Binding-site contacts:
Ligand atom C2 contacts residue ASN1996 of chain 1.B at 2.5 Å.
Ligand atom C3 contacts residue SER193 of chain 1.A at 4.0 Å.
Ligand atom C4 contacts residue ARG208 of chain 1.A at 3.7 Å.
Ligand atom O7 contacts residue ARG194 of chain 1.A at 2.9 Å (salt-bridge).
Ligand atom C8 contacts residue THR2040 of chain 1.B at 3.5 Å.
Ligand atom O7 contacts residue ASN1996 of chain 1.B at 3.6 Å.
Ligand atom C3 contacts residue ASN1996 of chain 1.B at 3.8 Å.
Ligand atom C8 contacts residue GLU2037 of chain 1.B at 3.5 Å.
Ligand atom O5 contacts residue ARG194 of chain 1.A at 3.7 Å.
Ligand atom C5 contacts residue GLY2002 of chain 1.B at 4.1 Å.
Ligand atom C7 contacts residue GLU2037 of chain 1.B at 3.7 Å.
Ligand atom O6 contacts residue GLY2002 of chain 1.B at 2.9 Å (h-bond).
Ligand atom O6 contacts residue ARG194 of chain 1.A at 2.6 Å (salt-bridge).
Ligand atom O6 contacts residue GLY2003 of chain 1.B at 2.5 Å (h-bond).
Ligand atom C6 contacts residue GLY2002 of chain 1.B at 4.1 Å.
Ligand atom C6 contacts residue ARG194 of chain 1.A at 3.9 Å.
Ligand atom C7 contacts residue GLN1999 of chain 1.B at 3.9 Å.
Ligand atom C5 contacts residue ASN1996 of chain 1.B at 3.6 Å.
Ligand atom O5 contacts residue GLY2002 of chain 1.B at 3.6 Å (h-bond).
Ligand atom C7 contacts residue ARG194 of chain 1.A at 4.1 Å.
Ligand atom O6 contacts residue PHE195 of chain 1.A at 3.7 Å.
Ligand atom O7 contacts residue GLU2037 of chain 1.B at 3.7 Å.
Ligand atom C5 contacts residue ARG208 of chain 1.A at 4.1 Å.
Ligand atom O4 contacts residue ARG208 of chain 1.A at 4.0 Å.
Ligand atom O2 contacts residue PHE195 of chain 1.A at 3.0 Å.
Ligand atom O5 contacts residue ASN1996 of chain 1.B at 2.3 Å (h-bond).
Ligand atom O5 contacts residue GLY2003 of chain 1.B at 3.6 Å (h-bond).
Ligand atom C7 contacts residue SER193 of chain 1.A at 3.8 Å.
Ligand atom O3 contacts residue SER193 of chain 1.A at 3.8 Å.
Ligand atom O3 contacts residue ARG194 of chain 1.A at 3.1 Å (salt-bridge).
Ligand atom C1 contacts residue ASN1996 of chain 1.B at 1.4 Å.
Ligand atom N2 contacts residue PHE2043 of chain 1.B at 4.0 Å.
Ligand atom O7 contacts residue GLN1999 of chain 1.B at 2.7 Å (h-bond).
Ligand atom C6 contacts residue GLY2003 of chain 1.B at 3.4 Å.
Ligand atom N2 contacts residue ASN1996 of chain 1.B at 2.9 Å (h-bond).
Ligand atom C6 contacts residue ARG208 of chain 1.A at 3.5 Å.
Ligand atom C7 contacts residue ASN1996 of chain 1.B at 3.5 Å.
Ligand atom C8 contacts residue SER193 of chain 1.A at 3.5 Å.
Ligand atom N2 contacts residue SER193 of chain 1.A at 3.3 Å (h-bond).
Ligand atom C4 contacts residue GLY2002 of chain 1.B at 4.1 Å.

The small molecule below binds the protein below.
Small molecule (SMILES): CC(=O)N[C@H]1[C@H](O[C@H]2[C@H](O)[C@@H](NC(C)=O)CO[C@@H]2CO)O[C@H](CO)[C@@H](O[C@@H]2O[C@H](CO)[C@@H](O)[C@H](O)[C@@H]2O)[C@@H]1O

Sequence of chain 1.B:
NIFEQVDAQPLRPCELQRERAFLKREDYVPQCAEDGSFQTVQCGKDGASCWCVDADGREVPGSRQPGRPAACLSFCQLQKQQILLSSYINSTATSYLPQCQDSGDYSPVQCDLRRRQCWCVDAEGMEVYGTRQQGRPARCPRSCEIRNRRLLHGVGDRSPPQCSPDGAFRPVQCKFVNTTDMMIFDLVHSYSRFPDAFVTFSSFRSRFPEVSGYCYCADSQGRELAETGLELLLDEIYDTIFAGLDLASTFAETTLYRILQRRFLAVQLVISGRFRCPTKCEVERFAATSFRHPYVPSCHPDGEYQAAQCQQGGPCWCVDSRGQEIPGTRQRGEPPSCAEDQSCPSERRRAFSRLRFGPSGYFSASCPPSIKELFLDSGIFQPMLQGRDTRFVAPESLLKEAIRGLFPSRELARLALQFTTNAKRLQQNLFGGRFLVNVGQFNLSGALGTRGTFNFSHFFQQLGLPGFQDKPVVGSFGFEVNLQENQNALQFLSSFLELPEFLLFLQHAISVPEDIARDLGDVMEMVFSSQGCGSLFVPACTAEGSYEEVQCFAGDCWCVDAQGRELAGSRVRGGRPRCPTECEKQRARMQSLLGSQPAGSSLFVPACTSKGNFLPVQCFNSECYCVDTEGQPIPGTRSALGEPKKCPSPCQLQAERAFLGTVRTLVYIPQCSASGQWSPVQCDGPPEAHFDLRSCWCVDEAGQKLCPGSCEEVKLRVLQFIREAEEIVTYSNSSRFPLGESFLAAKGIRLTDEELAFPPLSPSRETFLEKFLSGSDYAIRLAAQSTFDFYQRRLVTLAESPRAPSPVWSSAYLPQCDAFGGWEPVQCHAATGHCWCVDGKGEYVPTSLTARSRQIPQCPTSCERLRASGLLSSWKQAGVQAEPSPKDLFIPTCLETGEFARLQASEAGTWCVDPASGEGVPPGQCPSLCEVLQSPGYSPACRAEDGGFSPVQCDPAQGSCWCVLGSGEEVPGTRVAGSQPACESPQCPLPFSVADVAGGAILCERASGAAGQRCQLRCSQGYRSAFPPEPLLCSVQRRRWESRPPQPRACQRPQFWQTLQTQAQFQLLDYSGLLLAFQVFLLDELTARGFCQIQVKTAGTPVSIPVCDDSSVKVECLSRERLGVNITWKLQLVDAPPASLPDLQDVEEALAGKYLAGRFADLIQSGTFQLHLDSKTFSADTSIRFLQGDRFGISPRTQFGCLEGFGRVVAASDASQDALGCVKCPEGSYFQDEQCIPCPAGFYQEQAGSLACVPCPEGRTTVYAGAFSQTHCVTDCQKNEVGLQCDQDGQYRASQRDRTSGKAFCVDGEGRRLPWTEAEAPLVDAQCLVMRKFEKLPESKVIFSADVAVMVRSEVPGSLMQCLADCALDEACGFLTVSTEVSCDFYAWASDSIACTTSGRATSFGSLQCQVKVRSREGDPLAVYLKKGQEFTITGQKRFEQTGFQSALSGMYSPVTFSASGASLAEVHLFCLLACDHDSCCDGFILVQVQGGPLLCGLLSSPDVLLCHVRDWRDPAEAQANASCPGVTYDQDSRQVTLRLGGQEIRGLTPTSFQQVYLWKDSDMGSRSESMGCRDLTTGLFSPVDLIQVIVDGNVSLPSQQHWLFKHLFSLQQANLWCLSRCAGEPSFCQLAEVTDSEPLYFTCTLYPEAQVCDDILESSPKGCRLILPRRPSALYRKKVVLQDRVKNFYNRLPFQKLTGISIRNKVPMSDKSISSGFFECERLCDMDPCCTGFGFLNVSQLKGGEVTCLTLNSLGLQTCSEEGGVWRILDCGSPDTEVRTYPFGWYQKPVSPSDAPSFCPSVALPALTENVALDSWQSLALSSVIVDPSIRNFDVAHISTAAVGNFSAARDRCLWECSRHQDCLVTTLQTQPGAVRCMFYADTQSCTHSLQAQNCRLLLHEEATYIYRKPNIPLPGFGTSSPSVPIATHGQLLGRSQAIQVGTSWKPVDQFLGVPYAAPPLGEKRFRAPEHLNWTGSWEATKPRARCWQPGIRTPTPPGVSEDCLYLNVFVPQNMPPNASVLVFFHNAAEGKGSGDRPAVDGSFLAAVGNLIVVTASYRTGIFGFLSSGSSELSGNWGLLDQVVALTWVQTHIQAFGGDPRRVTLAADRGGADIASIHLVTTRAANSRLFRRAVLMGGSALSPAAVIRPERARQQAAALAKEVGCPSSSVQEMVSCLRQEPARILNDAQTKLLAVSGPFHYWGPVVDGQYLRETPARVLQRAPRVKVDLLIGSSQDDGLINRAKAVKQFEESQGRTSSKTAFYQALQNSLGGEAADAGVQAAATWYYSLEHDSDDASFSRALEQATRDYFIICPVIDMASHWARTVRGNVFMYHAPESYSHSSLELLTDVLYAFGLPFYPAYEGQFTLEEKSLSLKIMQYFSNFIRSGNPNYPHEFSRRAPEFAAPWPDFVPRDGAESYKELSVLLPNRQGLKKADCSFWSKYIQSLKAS

Sequence of chain 1.A:
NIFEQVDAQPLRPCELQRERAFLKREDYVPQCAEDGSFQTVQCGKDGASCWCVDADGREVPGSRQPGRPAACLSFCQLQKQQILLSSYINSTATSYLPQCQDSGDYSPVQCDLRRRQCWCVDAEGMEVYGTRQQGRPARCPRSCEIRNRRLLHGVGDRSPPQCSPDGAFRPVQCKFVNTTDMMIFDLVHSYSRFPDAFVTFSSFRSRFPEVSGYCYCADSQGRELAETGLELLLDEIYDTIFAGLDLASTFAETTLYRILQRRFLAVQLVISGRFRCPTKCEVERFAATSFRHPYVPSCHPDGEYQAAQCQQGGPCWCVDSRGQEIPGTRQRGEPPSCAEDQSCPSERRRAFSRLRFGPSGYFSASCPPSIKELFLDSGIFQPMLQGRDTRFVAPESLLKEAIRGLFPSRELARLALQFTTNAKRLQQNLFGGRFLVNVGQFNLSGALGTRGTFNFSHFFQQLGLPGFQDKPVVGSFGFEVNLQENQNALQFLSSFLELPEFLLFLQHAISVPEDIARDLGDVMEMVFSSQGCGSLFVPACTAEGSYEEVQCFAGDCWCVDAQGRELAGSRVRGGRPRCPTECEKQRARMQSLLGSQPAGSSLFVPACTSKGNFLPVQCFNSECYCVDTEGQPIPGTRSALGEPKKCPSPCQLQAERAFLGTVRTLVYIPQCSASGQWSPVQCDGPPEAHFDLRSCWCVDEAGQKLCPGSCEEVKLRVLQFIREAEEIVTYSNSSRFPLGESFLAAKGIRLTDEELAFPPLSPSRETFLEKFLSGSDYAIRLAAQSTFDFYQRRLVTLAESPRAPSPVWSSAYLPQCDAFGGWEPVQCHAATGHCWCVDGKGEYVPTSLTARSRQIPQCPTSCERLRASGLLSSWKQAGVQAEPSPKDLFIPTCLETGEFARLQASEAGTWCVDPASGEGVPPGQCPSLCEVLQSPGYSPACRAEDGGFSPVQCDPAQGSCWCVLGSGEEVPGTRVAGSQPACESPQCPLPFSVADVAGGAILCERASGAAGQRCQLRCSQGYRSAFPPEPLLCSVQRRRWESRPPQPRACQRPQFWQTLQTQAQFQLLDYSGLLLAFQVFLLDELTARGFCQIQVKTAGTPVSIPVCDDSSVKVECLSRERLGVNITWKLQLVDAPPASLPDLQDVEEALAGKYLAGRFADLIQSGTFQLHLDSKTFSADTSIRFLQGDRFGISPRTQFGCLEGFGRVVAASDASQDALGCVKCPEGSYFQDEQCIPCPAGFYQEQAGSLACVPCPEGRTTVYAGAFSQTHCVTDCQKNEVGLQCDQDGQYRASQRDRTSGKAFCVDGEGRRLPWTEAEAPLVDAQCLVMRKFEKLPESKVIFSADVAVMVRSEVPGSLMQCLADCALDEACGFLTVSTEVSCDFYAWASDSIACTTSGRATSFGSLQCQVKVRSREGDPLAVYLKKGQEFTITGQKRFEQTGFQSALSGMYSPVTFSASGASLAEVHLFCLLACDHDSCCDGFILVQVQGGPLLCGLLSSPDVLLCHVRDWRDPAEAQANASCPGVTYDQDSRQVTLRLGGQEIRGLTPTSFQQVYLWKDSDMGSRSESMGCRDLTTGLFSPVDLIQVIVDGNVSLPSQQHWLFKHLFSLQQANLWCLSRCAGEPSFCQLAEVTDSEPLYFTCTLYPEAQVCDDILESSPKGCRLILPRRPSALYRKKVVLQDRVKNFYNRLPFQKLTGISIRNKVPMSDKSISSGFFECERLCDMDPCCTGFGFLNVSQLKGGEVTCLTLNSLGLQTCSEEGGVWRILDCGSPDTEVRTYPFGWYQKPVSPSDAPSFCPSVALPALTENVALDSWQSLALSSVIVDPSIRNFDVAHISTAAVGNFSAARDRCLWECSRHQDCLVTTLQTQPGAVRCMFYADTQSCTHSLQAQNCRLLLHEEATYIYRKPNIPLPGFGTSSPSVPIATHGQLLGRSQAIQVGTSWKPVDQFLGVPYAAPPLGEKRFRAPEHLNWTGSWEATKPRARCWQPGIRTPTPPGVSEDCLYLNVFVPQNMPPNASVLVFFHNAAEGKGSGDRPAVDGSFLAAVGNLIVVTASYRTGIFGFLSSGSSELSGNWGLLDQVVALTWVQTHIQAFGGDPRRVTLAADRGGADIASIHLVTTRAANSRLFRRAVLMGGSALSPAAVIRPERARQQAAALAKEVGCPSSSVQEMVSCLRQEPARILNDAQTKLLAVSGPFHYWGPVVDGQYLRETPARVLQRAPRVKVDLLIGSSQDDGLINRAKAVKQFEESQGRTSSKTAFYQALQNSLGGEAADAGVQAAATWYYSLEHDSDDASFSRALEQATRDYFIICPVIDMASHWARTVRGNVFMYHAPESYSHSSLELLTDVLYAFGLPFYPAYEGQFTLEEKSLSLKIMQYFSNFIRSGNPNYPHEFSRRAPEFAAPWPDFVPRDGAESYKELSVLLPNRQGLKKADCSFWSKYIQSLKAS